Binding-site contacts:
Ligand atom C3 contacts residue ASN657 of chain 1.C at 3.8 Å.
Ligand atom C1 contacts residue ASN657 of chain 1.C at 1.4 Å.
Ligand atom C8 contacts residue HIS655 of chain 1.C at 3.6 Å.
Ligand atom C5 contacts residue ASN657 of chain 1.C at 3.7 Å.
Ligand atom C8 contacts residue ASN657 of chain 1.C at 3.6 Å.
Ligand atom C8 contacts residue VAL656 of chain 1.C at 3.7 Å (hydrophobic).
Ligand atom O5 contacts residue ASN657 of chain 1.C at 2.4 Å (h-bond).
Ligand atom C4 contacts residue ASN657 of chain 1.C at 4.2 Å.
Ligand atom C7 contacts residue ASN657 of chain 1.C at 3.3 Å.
Ligand atom N2 contacts residue ASN657 of chain 1.C at 3.0 Å (h-bond).
Ligand atom O7 contacts residue ASN657 of chain 1.C at 3.3 Å (h-bond).
Ligand atom C2 contacts residue ASN657 of chain 1.C at 2.5 Å.

This small molecule binds to this protein.
Small molecule (SMILES): CC(=O)N[C@@H]1[C@@H](O)[C@H](O)[C@@H](CO)O[C@H]1O

Sequence of chain 1.C:
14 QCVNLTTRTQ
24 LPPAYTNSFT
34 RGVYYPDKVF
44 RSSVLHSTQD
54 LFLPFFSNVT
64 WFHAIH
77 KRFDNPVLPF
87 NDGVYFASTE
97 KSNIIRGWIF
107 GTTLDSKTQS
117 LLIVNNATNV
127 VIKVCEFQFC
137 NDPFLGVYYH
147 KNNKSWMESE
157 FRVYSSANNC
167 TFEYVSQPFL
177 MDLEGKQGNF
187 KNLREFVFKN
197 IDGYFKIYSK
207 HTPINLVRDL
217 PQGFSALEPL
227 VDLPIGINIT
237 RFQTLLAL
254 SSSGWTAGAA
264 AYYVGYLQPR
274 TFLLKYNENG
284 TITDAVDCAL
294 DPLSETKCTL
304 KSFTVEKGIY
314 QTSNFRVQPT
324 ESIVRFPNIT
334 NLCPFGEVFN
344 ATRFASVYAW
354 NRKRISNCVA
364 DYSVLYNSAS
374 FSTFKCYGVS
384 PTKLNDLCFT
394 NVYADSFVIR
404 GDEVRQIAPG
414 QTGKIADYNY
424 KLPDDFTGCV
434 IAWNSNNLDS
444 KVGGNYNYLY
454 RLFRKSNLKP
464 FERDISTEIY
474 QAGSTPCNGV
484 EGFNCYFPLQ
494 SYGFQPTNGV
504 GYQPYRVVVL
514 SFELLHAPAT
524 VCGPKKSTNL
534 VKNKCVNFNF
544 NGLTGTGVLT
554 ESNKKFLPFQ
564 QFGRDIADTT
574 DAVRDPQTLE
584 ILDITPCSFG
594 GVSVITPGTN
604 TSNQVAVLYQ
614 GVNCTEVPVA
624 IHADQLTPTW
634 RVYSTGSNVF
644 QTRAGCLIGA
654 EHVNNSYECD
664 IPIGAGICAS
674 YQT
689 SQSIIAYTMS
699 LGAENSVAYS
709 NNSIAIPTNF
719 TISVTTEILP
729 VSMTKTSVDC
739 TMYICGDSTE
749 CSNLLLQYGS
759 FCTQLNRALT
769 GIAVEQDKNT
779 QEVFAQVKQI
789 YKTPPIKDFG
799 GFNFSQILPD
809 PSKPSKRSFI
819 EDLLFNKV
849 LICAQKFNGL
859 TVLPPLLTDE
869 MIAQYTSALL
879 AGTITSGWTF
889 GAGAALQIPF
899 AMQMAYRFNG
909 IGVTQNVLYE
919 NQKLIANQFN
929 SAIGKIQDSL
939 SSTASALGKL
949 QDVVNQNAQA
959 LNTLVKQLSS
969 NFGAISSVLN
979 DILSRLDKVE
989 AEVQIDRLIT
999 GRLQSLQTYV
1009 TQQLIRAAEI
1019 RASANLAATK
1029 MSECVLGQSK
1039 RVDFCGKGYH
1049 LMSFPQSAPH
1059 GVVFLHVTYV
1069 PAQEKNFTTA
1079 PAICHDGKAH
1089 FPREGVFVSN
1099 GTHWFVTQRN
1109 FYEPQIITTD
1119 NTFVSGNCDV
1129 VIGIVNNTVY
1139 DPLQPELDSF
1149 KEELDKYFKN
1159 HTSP